Binding-site contacts:
Ligand atom C2 contacts residue ILE215 of chain 1.D at 4.4 Å (hydrophobic).
Ligand atom C21 contacts residue PHE212 of chain 1.D at 3.8 Å (hydrophobic).
Ligand atom O1 contacts residue PHE219 of chain 1.D at 3.7 Å.
Ligand atom C7 contacts residue ILE215 of chain 1.D at 4.2 Å (hydrophobic).
Ligand atom C22 contacts residue SER208 of chain 1.D at 3.5 Å.
Ligand atom C6 contacts residue ILE215 of chain 1.D at 4.3 Å (hydrophobic).
Ligand atom C11 contacts residue PHE212 of chain 1.D at 4.5 Å (hydrophobic).
Ligand atom C15 contacts residue SER208 of chain 1.D at 4.2 Å.
Ligand atom C26 contacts residue LEU205 of chain 1.D at 3.8 Å (hydrophobic).
Ligand atom C13 contacts residue PHE212 of chain 1.D at 4.3 Å (hydrophobic).
Ligand atom C24 contacts residue SER208 of chain 1.D at 3.8 Å.
Ligand atom C5 contacts residue ILE215 of chain 1.D at 4.5 Å (hydrophobic).
Ligand atom C16 contacts residue PHE212 of chain 1.D at 4.2 Å (hydrophobic).
Ligand atom C20 contacts residue PHE212 of chain 1.D at 4.3 Å (hydrophobic).
Ligand atom C12 contacts residue PHE212 of chain 1.D at 3.6 Å (hydrophobic).
Ligand atom C24 contacts residue TYR209 of chain 1.D at 4.0 Å (hydrophobic).
Ligand atom C2 contacts residue PHE219 of chain 1.D at 3.9 Å (hydrophobic).
Ligand atom C6 contacts residue LEU234 of chain 1.D at 3.7 Å (hydrophobic).
Ligand atom C16 contacts residue SER208 of chain 1.D at 3.4 Å.
Ligand atom C3 contacts residue ILE215 of chain 1.D at 4.3 Å (hydrophobic).
Ligand atom C25 contacts residue LEU205 of chain 1.D at 4.4 Å (hydrophobic).
Ligand atom C17 contacts residue PHE212 of chain 1.D at 3.6 Å (hydrophobic).
Ligand atom C3 contacts residue PHE219 of chain 1.D at 3.9 Å (hydrophobic).
Ligand atom C14 contacts residue PHE212 of chain 1.D at 4.5 Å (hydrophobic).
Ligand atom C23 contacts residue SER208 of chain 1.D at 4.2 Å.
Ligand atom C7 contacts residue LEU234 of chain 1.D at 4.0 Å (hydrophobic).
Ligand atom C1 contacts residue ILE215 of chain 1.D at 4.0 Å (hydrophobic).
Ligand atom C17 contacts residue SER208 of chain 1.D at 4.0 Å.

Sequence of chain 1.D:
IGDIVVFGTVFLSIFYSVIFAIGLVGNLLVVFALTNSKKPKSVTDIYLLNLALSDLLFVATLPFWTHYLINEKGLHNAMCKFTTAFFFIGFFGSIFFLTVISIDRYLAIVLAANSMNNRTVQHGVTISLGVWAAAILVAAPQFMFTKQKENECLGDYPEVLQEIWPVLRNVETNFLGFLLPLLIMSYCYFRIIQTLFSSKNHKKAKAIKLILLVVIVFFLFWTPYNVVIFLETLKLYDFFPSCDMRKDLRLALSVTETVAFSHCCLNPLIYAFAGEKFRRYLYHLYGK

A small-molecule ligand and the protein it binds are described below.
Small molecule (SMILES): CC(C)CCC[C@@H](C)[C@H]1CC[C@H]2[C@@H]3CC=C4C[C@@H](O)CC[C@]4(C)[C@H]3CC[C@]12C